Binding-site contacts:
Ligand atom O3' contacts residue PRO348 of chain 1.C at 3.5 Å.
Ligand atom O2' contacts residue HIS593 of chain 1.C at 3.4 Å.
Ligand atom N3 contacts residue ALA588 of chain 1.C at 2.7 Å (h-bond).
Ligand atom O2 contacts residue ALA588 of chain 1.C at 3.5 Å (h-bond).
Ligand atom O1A contacts residue SER9 of chain 1.D at 2.8 Å (h-bond).
Ligand atom N1 contacts residue HIS593 of chain 1.C at 3.5 Å.
Ligand atom O2B contacts residue THR613 of chain 1.C at 2.8 Å (h-bond).
Ligand atom C4' contacts residue GLY346 of chain 1.C at 3.5 Å.
Ligand atom C4 contacts residue HIS593 of chain 1.C at 3.4 Å.
Ligand atom O6' contacts residue THR252 of chain 1.C at 2.8 Å (h-bond).
Ligand atom C2 contacts residue ALA588 of chain 1.C at 3.5 Å (hydrophobic).
Ligand atom S5' contacts residue THR613 of chain 1.C at 3.4 Å (h-bond).
Ligand atom N3 contacts residue HIS593 of chain 1.C at 3.2 Å.
Ligand atom C8' contacts residue CYS609 of chain 1.C at 3.5 Å (hydrophobic).
Ligand atom C2B contacts residue ASP617 of chain 1.C at 3.4 Å.
Ligand atom O2 contacts residue LYS590 of chain 1.C at 3.5 Å.
Ligand atom O4B contacts residue THR6 of chain 1.D at 3.3 Å.
Ligand atom O5B contacts residue VAL8 of chain 1.D at 3.5 Å.
Ligand atom O3B contacts residue LYS590 of chain 1.C at 2.9 Å (salt-bridge).
Ligand atom O3B contacts residue PRO251 of chain 1.C at 3.5 Å.
Ligand atom O4 contacts residue VAL587 of chain 1.C at 3.5 Å.
Ligand atom C3' contacts residue HIS612 of chain 1.C at 3.6 Å.
Ligand atom O2A contacts residue GLN531 of chain 1.C at 2.8 Å (h-bond).
Ligand atom O2B contacts residue THR614 of chain 1.C at 3.1 Å (h-bond).
Ligand atom C5 contacts residue HIS593 of chain 1.C at 3.4 Å.
Ligand atom O3' contacts residue HIS612 of chain 1.C at 3.2 Å (h-bond).
Ligand atom O7' contacts residue HIS190 of chain 1.C at 3.2 Å (h-bond).
Ligand atom O4 contacts residue ARG596 of chain 1.C at 3.0 Å (salt-bridge).
Ligand atom O1' contacts residue THR613 of chain 1.C at 3.3 Å (h-bond).
Ligand atom O2B contacts residue HIS612 of chain 1.C at 2.9 Å (h-bond).
Ligand atom C8' contacts residue TYR533 of chain 1.C at 3.5 Å (hydrophobic).
Ligand atom O2' contacts residue LYS590 of chain 1.C at 2.8 Å (salt-bridge).
Ligand atom O4 contacts residue ALA588 of chain 1.C at 2.8 Å (h-bond).
Ligand atom O2' contacts residue ASP617 of chain 1.C at 2.7 Å (salt-bridge).
Ligand atom O4 contacts residue LEU558 of chain 1.C at 3.5 Å.
Ligand atom N2' contacts residue HIS612 of chain 1.C at 3.0 Å (h-bond).
Ligand atom O4' contacts residue LEU345 of chain 1.C at 2.6 Å (h-bond).
Ligand atom C5' contacts residue THR613 of chain 1.C at 3.2 Å.
Ligand atom O1B contacts residue LYS534 of chain 1.C at 2.7 Å (salt-bridge).
Ligand atom O7' contacts residue SER9 of chain 1.D at 3.3 Å.

A small-molecule ligand and the protein it binds are described below.
Small molecule (SMILES): CC(=O)N[C@@H]1[C@@H](O)[C@H](O)[C@@H](CO)S[C@@H]1OP(=O)(O)OP(=O)(O)OC[C@H]1O[C@@H](n2ccc(=O)[nH]c2=O)[C@H](O)[C@@H]1O

Sequence of chain 1.C:
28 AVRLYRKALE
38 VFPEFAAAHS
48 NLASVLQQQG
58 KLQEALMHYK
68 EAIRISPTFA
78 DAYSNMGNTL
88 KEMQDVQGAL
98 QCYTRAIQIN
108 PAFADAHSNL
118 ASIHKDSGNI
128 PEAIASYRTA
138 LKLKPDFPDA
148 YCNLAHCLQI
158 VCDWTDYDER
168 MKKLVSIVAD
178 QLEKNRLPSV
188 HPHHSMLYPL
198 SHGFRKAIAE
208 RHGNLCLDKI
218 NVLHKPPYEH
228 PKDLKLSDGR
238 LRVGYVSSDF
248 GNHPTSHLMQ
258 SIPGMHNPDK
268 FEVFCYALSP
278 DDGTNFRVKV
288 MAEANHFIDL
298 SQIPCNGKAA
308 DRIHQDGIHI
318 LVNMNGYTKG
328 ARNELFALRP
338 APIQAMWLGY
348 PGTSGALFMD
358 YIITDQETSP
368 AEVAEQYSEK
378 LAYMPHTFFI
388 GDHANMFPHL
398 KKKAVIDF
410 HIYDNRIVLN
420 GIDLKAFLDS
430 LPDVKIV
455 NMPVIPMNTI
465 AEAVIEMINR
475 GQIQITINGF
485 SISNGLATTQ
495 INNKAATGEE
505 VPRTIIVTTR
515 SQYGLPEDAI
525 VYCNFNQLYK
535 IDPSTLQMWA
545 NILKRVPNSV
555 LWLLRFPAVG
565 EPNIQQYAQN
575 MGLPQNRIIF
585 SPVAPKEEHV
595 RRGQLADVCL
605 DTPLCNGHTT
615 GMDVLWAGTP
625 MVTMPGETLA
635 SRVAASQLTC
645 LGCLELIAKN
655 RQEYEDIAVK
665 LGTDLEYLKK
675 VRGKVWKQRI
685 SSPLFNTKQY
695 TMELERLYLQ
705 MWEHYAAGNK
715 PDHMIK

Sequence of chain 1.D:
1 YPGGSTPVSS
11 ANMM